Binding-site contacts:
Ligand atom C3 contacts residue ASN78 of chain 1.D at 3.9 Å.
Ligand atom C5 contacts residue ASN78 of chain 1.D at 3.5 Å.
Ligand atom O7 contacts residue ASN78 of chain 1.D at 4.4 Å.
Ligand atom C7 contacts residue ASN78 of chain 1.D at 3.9 Å.
Ligand atom O5 contacts residue ASN78 of chain 1.D at 2.3 Å (h-bond).
Ligand atom N2 contacts residue ASN78 of chain 1.D at 2.8 Å (h-bond).
Ligand atom C4 contacts residue ASN78 of chain 1.D at 4.3 Å.
Ligand atom C1 contacts residue ASN78 of chain 1.D at 1.4 Å.
Ligand atom C2 contacts residue ASN78 of chain 1.D at 2.8 Å.

Sequence of chain 1.D:
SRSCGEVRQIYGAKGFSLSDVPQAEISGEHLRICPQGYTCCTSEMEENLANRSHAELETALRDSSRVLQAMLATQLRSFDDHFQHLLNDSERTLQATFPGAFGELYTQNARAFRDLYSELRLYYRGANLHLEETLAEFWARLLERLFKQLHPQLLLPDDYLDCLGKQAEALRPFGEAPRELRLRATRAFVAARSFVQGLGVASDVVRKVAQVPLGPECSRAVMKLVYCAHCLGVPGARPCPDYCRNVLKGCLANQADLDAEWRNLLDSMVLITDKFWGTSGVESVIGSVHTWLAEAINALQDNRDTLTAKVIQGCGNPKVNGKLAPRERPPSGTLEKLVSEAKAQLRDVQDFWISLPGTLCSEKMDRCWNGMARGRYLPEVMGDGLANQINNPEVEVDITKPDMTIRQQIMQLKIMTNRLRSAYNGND

A protein and the small-molecule ligand that binds it are described below.
Small molecule (SMILES): CC(=O)N[C@@H]1[C@@H](O)[C@H](O)[C@@H](CO)O[C@H]1O